Sequence of chain 1.AE:
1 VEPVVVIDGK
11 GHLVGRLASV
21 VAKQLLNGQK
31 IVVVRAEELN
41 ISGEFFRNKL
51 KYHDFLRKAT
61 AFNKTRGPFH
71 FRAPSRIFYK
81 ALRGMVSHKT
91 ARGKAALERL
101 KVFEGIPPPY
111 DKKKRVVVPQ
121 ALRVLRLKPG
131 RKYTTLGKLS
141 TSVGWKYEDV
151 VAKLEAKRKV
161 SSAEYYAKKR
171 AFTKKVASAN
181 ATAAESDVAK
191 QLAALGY

The protein below binds the small molecule below.
Small molecule (SMILES): CN[C@@H]1[C@@H](O)[C@@H](O[C@@H]2[C@@H](O)[C@H](O[C@H]3O[C@H]([C@@H](C)O)[C@@H](O)[C@H](O)[C@H]3N)[C@@H](N)C[C@H]2N)OC[C@]1(C)O

Binding-site contacts:
Ligand atom C71 contacts residue LYS94 of chain 1.AE at 4.3 Å.
Ligand atom C71 contacts residue MG1 of chain 1.DWA at 4.5 Å.
Ligand atom C11 contacts residue MG1 of chain 1.DWA at 4.0 Å.
Ligand atom O51 contacts residue MG1 of chain 1.DWA at 3.8 Å.